Binding-site contacts:
Ligand atom C4 contacts residue ASN343 of chain 1.A at 4.0 Å.
Ligand atom C5 contacts residue ASN343 of chain 1.A at 3.5 Å.
Ligand atom O7 contacts residue PRO379 of chain 1.A at 3.9 Å.
Ligand atom O7 contacts residue ASN343 of chain 1.A at 3.6 Å.
Ligand atom N2 contacts residue ASN343 of chain 1.A at 2.8 Å (h-bond).
Ligand atom C8 contacts residue LEU341 of chain 1.A at 4.1 Å (hydrophobic).
Ligand atom C3 contacts residue ASN343 of chain 1.A at 3.6 Å.
Ligand atom C1 contacts residue ASN343 of chain 1.A at 1.4 Å.
Ligand atom C7 contacts residue ASN343 of chain 1.A at 3.5 Å.
Ligand atom C2 contacts residue ASN343 of chain 1.A at 2.3 Å.
Ligand atom O5 contacts residue ASN343 of chain 1.A at 2.2 Å (h-bond).

Sequence of chain 1.A:
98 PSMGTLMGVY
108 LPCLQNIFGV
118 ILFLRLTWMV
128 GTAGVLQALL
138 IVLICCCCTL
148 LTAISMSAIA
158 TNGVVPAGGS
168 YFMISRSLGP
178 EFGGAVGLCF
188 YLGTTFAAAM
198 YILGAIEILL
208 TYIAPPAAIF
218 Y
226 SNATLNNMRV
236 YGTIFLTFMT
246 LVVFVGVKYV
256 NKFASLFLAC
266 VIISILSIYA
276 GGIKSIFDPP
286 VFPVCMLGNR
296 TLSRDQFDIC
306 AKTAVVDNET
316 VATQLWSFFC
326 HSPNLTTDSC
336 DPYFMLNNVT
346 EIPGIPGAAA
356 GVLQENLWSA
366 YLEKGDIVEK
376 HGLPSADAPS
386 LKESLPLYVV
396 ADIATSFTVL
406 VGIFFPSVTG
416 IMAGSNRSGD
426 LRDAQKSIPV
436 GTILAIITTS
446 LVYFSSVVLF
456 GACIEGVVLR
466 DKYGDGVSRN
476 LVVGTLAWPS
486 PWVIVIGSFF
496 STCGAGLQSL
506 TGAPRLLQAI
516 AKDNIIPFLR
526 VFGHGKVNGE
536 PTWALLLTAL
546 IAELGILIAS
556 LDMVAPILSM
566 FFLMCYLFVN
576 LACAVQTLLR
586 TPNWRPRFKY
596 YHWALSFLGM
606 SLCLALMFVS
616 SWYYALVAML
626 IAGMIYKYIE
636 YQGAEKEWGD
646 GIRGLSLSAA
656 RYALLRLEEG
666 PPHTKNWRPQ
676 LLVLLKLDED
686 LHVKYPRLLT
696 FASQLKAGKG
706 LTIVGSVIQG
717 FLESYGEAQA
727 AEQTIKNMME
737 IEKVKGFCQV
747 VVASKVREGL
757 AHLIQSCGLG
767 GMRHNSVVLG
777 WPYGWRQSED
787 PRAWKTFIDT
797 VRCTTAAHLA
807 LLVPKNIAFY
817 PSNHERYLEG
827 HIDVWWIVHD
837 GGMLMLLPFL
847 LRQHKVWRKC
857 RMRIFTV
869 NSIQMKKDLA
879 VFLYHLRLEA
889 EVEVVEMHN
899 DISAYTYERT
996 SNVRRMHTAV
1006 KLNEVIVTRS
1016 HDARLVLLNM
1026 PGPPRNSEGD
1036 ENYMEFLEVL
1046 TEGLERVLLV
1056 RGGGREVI

This protein binds this small molecule.
Small molecule (SMILES): CC(=O)N[C@H]1[C@H](O[C@H]2[C@H](O)[C@@H](NC(C)=O)CO[C@@H]2CO)O[C@H](CO)[C@@H](O)[C@@H]1O